A small-molecule ligand and the protein it binds are described below.
Small molecule (SMILES): CC(=O)N[C@H]1Cc2ccc([N+](=O)O)c(c2)Oc2ccc(cc2)C[C@@H](C(=O)N[C@@H](CC(C)C)[C@@H](O)C(C)(C)O)NC(=O)[C@H](CC(C)C)NC1=O

Binding-site contacts:
Ligand atom C23 contacts residue THR21 of chain 1.K at 3.7 Å.
Ligand atom O contacts residue ALA20 of chain 1.K at 3.4 Å.
Ligand atom C20 contacts residue ALA20 of chain 1.K at 3.4 Å (hydrophobic).
Ligand atom CA contacts residue ASP126 of chain 1.L at 3.7 Å.
Ligand atom O contacts residue ALA46 of chain 1.K at 3.6 Å.
Ligand atom C14 contacts residue GLY47 of chain 1.K at 3.5 Å.
Ligand atom C contacts residue GLY47 of chain 1.K at 3.4 Å.
Ligand atom N contacts residue GLY47 of chain 1.K at 2.7 Å (h-bond).
Ligand atom C24 contacts residue THR1 of chain 1.K at 1.5 Å.
Ligand atom C contacts residue MES1 of chain 1.JA at 3.6 Å.
Ligand atom C20 contacts residue ALA49 of chain 1.K at 3.7 Å (hydrophobic).
Ligand atom O contacts residue ALA49 of chain 1.K at 3.0 Å (h-bond).
Ligand atom CA contacts residue GLY47 of chain 1.K at 3.3 Å.
Ligand atom C contacts residue THR1 of chain 1.K at 1.4 Å.
Ligand atom O contacts residue GLY47 of chain 1.K at 3.0 Å (h-bond).
Ligand atom N contacts residue ASP126 of chain 1.L at 3.0 Å (salt-bridge).
Ligand atom CA contacts residue GLY47 of chain 1.K at 3.6 Å.
Ligand atom C15 contacts residue GLY47 of chain 1.K at 3.5 Å.
Ligand atom CD1 contacts residue ALA27 of chain 1.K at 3.3 Å (hydrophobic).
Ligand atom N contacts residue THR21 of chain 1.K at 3.0 Å (h-bond).
Ligand atom CA contacts residue THR1 of chain 1.K at 2.3 Å.
Ligand atom O6 contacts residue MES1 of chain 1.JA at 2.4 Å (h-bond).
Ligand atom C24 contacts residue TYR170 of chain 1.K at 3.1 Å (hydrophobic).
Ligand atom O contacts residue PRO127 of chain 1.L at 3.4 Å.
Ligand atom O contacts residue THR21 of chain 1.K at 3.3 Å (h-bond).
Ligand atom CB contacts residue VAL128 of chain 1.L at 3.8 Å (hydrophobic).
Ligand atom O contacts residue THR1 of chain 1.K at 2.2 Å (h-bond).
Ligand atom O6 contacts residue THR1 of chain 1.K at 2.6 Å (h-bond).
Ligand atom O contacts residue MES1 of chain 1.JA at 2.7 Å (h-bond).
Ligand atom C23 contacts residue THR1 of chain 1.K at 3.5 Å.
Ligand atom C22 contacts residue THR1 of chain 1.K at 2.4 Å.
Ligand atom C22 contacts residue MES1 of chain 1.JA at 3.5 Å.
Ligand atom C contacts residue ASP126 of chain 1.L at 3.8 Å.
Ligand atom N contacts residue THR1 of chain 1.K at 3.6 Å.
Ligand atom CB contacts residue ASP126 of chain 1.L at 3.6 Å.
Ligand atom CB contacts residue GLY47 of chain 1.K at 3.7 Å.
Ligand atom CD2 contacts residue GLY48 of chain 1.K at 3.7 Å.
Ligand atom CD2 contacts residue ALA22 of chain 1.K at 3.8 Å (hydrophobic).
Ligand atom C24 contacts residue SER131 of chain 1.K at 3.8 Å.
Ligand atom C14 contacts residue THR1 of chain 1.K at 2.6 Å.

Sequence of chain 1.L:
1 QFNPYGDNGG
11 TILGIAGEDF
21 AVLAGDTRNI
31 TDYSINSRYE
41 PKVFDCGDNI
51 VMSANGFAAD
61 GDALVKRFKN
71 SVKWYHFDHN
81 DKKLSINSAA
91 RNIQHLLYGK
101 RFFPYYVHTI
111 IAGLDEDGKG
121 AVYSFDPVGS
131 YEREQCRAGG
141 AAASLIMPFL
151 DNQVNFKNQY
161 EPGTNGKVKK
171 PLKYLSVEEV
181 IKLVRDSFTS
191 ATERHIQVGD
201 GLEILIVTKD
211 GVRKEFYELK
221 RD

Sequence of chain 1.K:
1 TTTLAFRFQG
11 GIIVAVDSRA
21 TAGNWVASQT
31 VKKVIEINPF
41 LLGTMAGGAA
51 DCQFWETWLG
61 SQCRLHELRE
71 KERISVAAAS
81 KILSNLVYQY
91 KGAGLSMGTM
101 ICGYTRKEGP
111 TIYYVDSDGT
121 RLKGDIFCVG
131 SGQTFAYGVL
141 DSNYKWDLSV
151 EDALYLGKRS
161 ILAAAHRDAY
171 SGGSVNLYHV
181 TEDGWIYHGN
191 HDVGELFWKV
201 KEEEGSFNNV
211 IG